Binding-site contacts:
Ligand atom OP2 contacts residue VAL217 of chain 1.B at 3.4 Å (h-bond).
Ligand atom OP1 contacts residue TRP205 of chain 1.B at 3.3 Å.
Ligand atom OP2 contacts residue SER207 of chain 1.B at 2.4 Å (h-bond).
Ligand atom C6 contacts residue VAL170 of chain 1.B at 3.8 Å (hydrophobic).
Ligand atom OP1 contacts residue ARG163 of chain 1.B at 3.7 Å.
Ligand atom N1 contacts residue VAL170 of chain 1.B at 3.5 Å.
Ligand atom O4 contacts residue ARG209 of chain 1.B at 3.8 Å.
Ligand atom O5' contacts residue ARG215 of chain 1.B at 2.7 Å (salt-bridge).
Ligand atom C5 contacts residue VAL170 of chain 1.B at 3.8 Å (hydrophobic).
Ligand atom OP2 contacts residue ARG209 of chain 1.B at 3.6 Å.
Ligand atom C2 contacts residue VAL170 of chain 1.B at 3.4 Å (hydrophobic).
Ligand atom O3' contacts residue TRP205 of chain 1.B at 3.8 Å.
Ligand atom P contacts residue TRP219 of chain 1.B at 3.8 Å.
Ligand atom C2 contacts residue ARG209 of chain 1.B at 3.9 Å.
Ligand atom C5' contacts residue THR210 of chain 1.B at 2.9 Å.
Ligand atom O3' contacts residue SER207 of chain 1.B at 3.4 Å (h-bond).
Ligand atom C5' contacts residue ARG209 of chain 1.B at 3.2 Å.
Ligand atom C4' contacts residue THR210 of chain 1.B at 3.6 Å.
Ligand atom O5' contacts residue THR210 of chain 1.B at 3.1 Å (h-bond).
Ligand atom C5 contacts residue ARG209 of chain 1.B at 3.8 Å.
Ligand atom N3 contacts residue VAL170 of chain 1.B at 3.7 Å.
Ligand atom O2 contacts residue ARG209 of chain 1.B at 2.8 Å (salt-bridge).
Ligand atom OP2 contacts residue TRP219 of chain 1.B at 3.6 Å (h-bond).
Ligand atom C7 contacts residue ARG209 of chain 1.B at 3.8 Å.
Ligand atom C4' contacts residue ARG209 of chain 1.B at 3.5 Å.
Ligand atom O5' contacts residue TRP219 of chain 1.B at 3.7 Å.
Ligand atom OP2 contacts residue ARG163 of chain 1.B at 3.5 Å (salt-bridge).
Ligand atom P contacts residue ARG215 of chain 1.B at 3.1 Å.
Ligand atom OP1 contacts residue TRP219 of chain 1.B at 3.6 Å.
Ligand atom O3' contacts residue ARG215 of chain 1.B at 3.2 Å (salt-bridge).
Ligand atom C4 contacts residue VAL170 of chain 1.B at 3.7 Å (hydrophobic).
Ligand atom C2' contacts residue SER207 of chain 1.B at 3.8 Å.
Ligand atom OP1 contacts residue ASN167 of chain 1.B at 3.4 Å (h-bond).
Ligand atom O5' contacts residue ARG209 of chain 1.B at 3.8 Å.
Ligand atom OP2 contacts residue ARG215 of chain 1.B at 2.7 Å (salt-bridge).
Ligand atom O4' contacts residue ARG209 of chain 1.B at 2.7 Å (salt-bridge).
Ligand atom P contacts residue SER207 of chain 1.B at 3.3 Å.
Ligand atom C5' contacts residue ARG215 of chain 1.B at 3.5 Å.
Ligand atom N9 contacts residue VAL170 of chain 1.B at 3.9 Å.
Ligand atom O4' contacts residue THR210 of chain 1.B at 3.2 Å (h-bond).

This small molecule binds to this protein.
Small molecule (SMILES): Cc1cn([C@H]2C[C@H](O[P](=O)(O)OC[C@H]3O[C@@H](n4cnc5c(N)ncnc54)C[C@@H]3O[P](=O)(O)OC[C@H]3O[C@@H](n4ccc(N)nc4=O)C[C@@H]3O)[C@@H](CO[P](=O)(O)O[C@H]3C[C@H](n4ccc(=O)[nH]c4=O)O[C@@H]3COP(O)(O)=S)O2)c(=O)[nH]c1=O

Sequence of chain 1.B:
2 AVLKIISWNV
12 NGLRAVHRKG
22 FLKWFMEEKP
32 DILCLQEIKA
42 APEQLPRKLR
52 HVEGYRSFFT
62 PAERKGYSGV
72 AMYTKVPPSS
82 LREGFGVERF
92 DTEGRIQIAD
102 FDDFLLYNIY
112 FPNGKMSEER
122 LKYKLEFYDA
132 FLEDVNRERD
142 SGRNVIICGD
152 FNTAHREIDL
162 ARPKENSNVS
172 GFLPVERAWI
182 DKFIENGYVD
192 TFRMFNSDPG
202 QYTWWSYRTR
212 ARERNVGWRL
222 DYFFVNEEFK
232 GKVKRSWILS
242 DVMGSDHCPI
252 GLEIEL